Sequence of chain 1.C:
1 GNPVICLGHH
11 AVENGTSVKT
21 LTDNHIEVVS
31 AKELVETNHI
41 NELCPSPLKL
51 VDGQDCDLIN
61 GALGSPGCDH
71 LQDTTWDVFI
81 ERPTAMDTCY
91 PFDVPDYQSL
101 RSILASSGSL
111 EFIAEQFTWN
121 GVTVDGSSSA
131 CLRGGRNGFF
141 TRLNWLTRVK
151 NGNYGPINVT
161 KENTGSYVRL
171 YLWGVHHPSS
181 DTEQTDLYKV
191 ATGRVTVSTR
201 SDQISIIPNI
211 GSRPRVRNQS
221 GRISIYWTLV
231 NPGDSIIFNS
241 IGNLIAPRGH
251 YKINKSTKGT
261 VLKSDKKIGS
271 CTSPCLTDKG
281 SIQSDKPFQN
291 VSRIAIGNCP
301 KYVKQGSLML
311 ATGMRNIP

Binding-site contacts:
Ligand atom O7 contacts residue ASN290 of chain 1.C at 3.9 Å.
Ligand atom C5 contacts residue ASN290 of chain 1.C at 3.7 Å.
Ligand atom C5 contacts residue GLY306 of chain 1.C at 4.3 Å.
Ligand atom C2 contacts residue ASN290 of chain 1.C at 2.5 Å.
Ligand atom C8 contacts residue LYS279 of chain 1.C at 3.6 Å.
Ligand atom O5 contacts residue ASN290 of chain 1.C at 2.4 Å (h-bond).
Ligand atom C1 contacts residue GLY306 of chain 1.C at 4.0 Å.
Ligand atom N2 contacts residue ASN290 of chain 1.C at 3.0 Å (h-bond).
Ligand atom O5 contacts residue THR37 of chain 1.C at 4.2 Å.
Ligand atom C8 contacts residue ASN290 of chain 1.C at 3.3 Å.
Ligand atom O5 contacts residue GLY306 of chain 1.C at 3.3 Å.
Ligand atom O6 contacts residue GLY306 of chain 1.C at 2.9 Å (h-bond).
Ligand atom C3 contacts residue ASN290 of chain 1.C at 3.8 Å.
Ligand atom C8 contacts residue VAL291 of chain 1.C at 3.9 Å (hydrophobic).
Ligand atom C1 contacts residue THR37 of chain 1.C at 3.9 Å.
Ligand atom C7 contacts residue ASN290 of chain 1.C at 3.5 Å.
Ligand atom C1 contacts residue ASN290 of chain 1.C at 1.4 Å.
Ligand atom O6 contacts residue SER307 of chain 1.C at 3.9 Å.
Ligand atom C4 contacts residue ASN290 of chain 1.C at 4.2 Å.
Ligand atom C8 contacts residue THR37 of chain 1.C at 4.2 Å.
Ligand atom C6 contacts residue GLY306 of chain 1.C at 4.1 Å.

The protein below binds the small molecule below.
Small molecule (SMILES): CC(=O)N[C@H]1[C@H](O[C@H]2[C@H](O)[C@@H](NC(C)=O)CO[C@@H]2CO)O[C@H](CO)[C@@H](O)[C@@H]1O